Sequence of chain 1.B:
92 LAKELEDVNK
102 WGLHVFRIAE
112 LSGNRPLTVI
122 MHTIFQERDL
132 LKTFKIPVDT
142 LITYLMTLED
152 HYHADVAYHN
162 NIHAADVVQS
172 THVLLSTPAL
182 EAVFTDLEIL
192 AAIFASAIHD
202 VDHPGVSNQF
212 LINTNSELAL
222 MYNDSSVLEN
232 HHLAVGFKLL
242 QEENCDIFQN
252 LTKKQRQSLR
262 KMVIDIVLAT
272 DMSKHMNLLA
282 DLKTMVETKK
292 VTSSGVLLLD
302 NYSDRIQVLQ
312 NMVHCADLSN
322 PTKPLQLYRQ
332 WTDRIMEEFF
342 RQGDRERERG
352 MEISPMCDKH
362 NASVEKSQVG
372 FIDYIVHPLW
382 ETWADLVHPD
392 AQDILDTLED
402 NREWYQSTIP

The protein below binds the small molecule below.
Small molecule (SMILES): COc1c(OCc2ccc(F)cc2)cc2oc3cc4c(c(OC/C=C/C(=O)O)c3c(=O)c2c1CC=C(C)C)C=CC(C)(C)O4

Binding-site contacts:
Ligand atom O7 contacts residue PHE372 of chain 1.B at 3.3 Å.
Ligand atom F44 contacts residue TYR375 of chain 1.B at 3.3 Å.
Ligand atom C17 contacts residue TYR159 of chain 1.B at 3.5 Å (hydrophobic).
Ligand atom O36 contacts residue MG1 of chain 1.G at 3.3 Å.
Ligand atom O15 contacts residue ILE336 of chain 1.B at 3.5 Å.
Ligand atom C41 contacts residue PHE372 of chain 1.B at 3.7 Å (hydrophobic).
Ligand atom C25 contacts residue MET273 of chain 1.B at 3.7 Å (hydrophobic).
Ligand atom O37 contacts residue TYR159 of chain 1.B at 3.5 Å.
Ligand atom C18 contacts residue TYR159 of chain 1.B at 3.5 Å (hydrophobic).
Ligand atom C20 contacts residue THR333 of chain 1.B at 3.7 Å.
Ligand atom C42 contacts residue PHE372 of chain 1.B at 3.7 Å (hydrophobic).
Ligand atom O36 contacts residue ASP201 of chain 1.B at 3.7 Å.
Ligand atom O36 contacts residue ZN1 of chain 1.F at 3.1 Å.
Ligand atom C11 contacts residue PHE372 of chain 1.B at 3.7 Å (hydrophobic).
Ligand atom C10 contacts residue PHE372 of chain 1.B at 3.6 Å (hydrophobic).
Ligand atom C17 contacts residue ASN321 of chain 1.B at 3.2 Å.
Ligand atom C32 contacts residue LEU319 of chain 1.B at 3.5 Å (hydrophobic).
Ligand atom F44 contacts residue PHE372 of chain 1.B at 3.4 Å.
Ligand atom C27 contacts residue MET273 of chain 1.B at 3.6 Å (hydrophobic).
Ligand atom C35 contacts residue HIS160 of chain 1.B at 3.1 Å.
Ligand atom C26 contacts residue MET273 of chain 1.B at 3.5 Å (hydrophobic).
Ligand atom C35 contacts residue ASP318 of chain 1.B at 3.5 Å.
Ligand atom O37 contacts residue ZN1 of chain 1.F at 2.4 Å.
Ligand atom C41 contacts residue GLY371 of chain 1.B at 3.7 Å.
Ligand atom C4 contacts residue PHE372 of chain 1.B at 3.3 Å (hydrophobic).
Ligand atom O36 contacts residue HIS160 of chain 1.B at 2.5 Å (h-bond).
Ligand atom O7 contacts residue MET357 of chain 1.B at 3.7 Å.
Ligand atom O37 contacts residue ASP318 of chain 1.B at 2.9 Å (salt-bridge).
Ligand atom C21 contacts residue PRO322 of chain 1.B at 3.7 Å (hydrophobic).
Ligand atom C5 contacts residue PHE372 of chain 1.B at 3.4 Å (hydrophobic).
Ligand atom C3 contacts residue MET357 of chain 1.B at 3.6 Å (hydrophobic).
Ligand atom O37 contacts residue HIS160 of chain 1.B at 3.6 Å (h-bond).
Ligand atom O15 contacts residue GLN369 of chain 1.B at 3.2 Å (h-bond).
Ligand atom F44 contacts residue GLY371 of chain 1.B at 2.9 Å.
Ligand atom C20 contacts residue TRP332 of chain 1.B at 3.6 Å (hydrophobic).
Ligand atom C8 contacts residue PHE372 of chain 1.B at 3.5 Å (hydrophobic).
Ligand atom C9 contacts residue PHE372 of chain 1.B at 3.4 Å (hydrophobic).
Ligand atom C21 contacts residue GLN369 of chain 1.B at 3.7 Å.
Ligand atom O37 contacts residue HIS164 of chain 1.B at 3.0 Å (h-bond).
Ligand atom C35 contacts residue ZN1 of chain 1.F at 3.0 Å.